Sequence of chain 1.B:
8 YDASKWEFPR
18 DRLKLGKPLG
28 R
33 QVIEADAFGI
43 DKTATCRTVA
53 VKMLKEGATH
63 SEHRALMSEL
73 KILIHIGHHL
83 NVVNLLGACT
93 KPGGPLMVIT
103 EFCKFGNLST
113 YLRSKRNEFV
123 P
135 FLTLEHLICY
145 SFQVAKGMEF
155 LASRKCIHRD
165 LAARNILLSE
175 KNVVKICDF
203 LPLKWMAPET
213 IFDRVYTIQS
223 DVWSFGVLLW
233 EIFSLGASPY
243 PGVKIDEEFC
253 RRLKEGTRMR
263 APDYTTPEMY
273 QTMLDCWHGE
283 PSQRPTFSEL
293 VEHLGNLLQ

This protein binds this small molecule.
Small molecule (SMILES): CNC(=O)c1cc(Oc2ccc3oc(Nc4ccc(Cl)c(OC[C@@H]5CCCN5C)c4)nc3c2)ccn1

Binding-site contacts:
Ligand atom N5 contacts residue CYS105 of chain 1.B at 2.6 Å (h-bond).
Ligand atom C16 contacts residue THR102 of chain 1.B at 3.6 Å.
Ligand atom C8 contacts residue LEU171 of chain 1.B at 3.6 Å (hydrophobic).
Ligand atom C1 contacts residue VAL34 of chain 1.B at 3.5 Å (hydrophobic).
Ligand atom C9 contacts residue CYS105 of chain 1.B at 3.1 Å (hydrophobic).
Ligand atom C6 contacts residue GLU71 of chain 1.B at 3.6 Å.
Ligand atom C2 contacts residue ILE161 of chain 1.B at 2.9 Å (hydrophobic).
Ligand atom C17 contacts residue THR102 of chain 1.B at 3.7 Å.
Ligand atom C4 contacts residue ILE74 of chain 1.B at 3.7 Å (hydrophobic).
Ligand atom N4 contacts residue CYS181 of chain 1.B at 3.7 Å.
Ligand atom N4 contacts residue ASP182 of chain 1.B at 3.3 Å (salt-bridge).
Ligand atom N3 contacts residue CYS105 of chain 1.B at 3.0 Å (h-bond).
Ligand atom O2 contacts residue LEU26 of chain 1.B at 3.7 Å.
Ligand atom C22 contacts residue CYS105 of chain 1.B at 3.2 Å (hydrophobic).
Ligand atom C17 contacts residue LYS54 of chain 1.B at 3.7 Å.
Ligand atom O1 contacts residue PHE183 of chain 1.B at 3.6 Å.
Ligand atom C1 contacts residue ALA52 of chain 1.B at 3.6 Å (hydrophobic).
Ligand atom C13 contacts residue ALA52 of chain 1.B at 3.5 Å (hydrophobic).
Ligand atom C24 contacts residue ASP182 of chain 1.B at 3.7 Å.
Ligand atom C24 contacts residue VAL85 of chain 1.B at 3.4 Å (hydrophobic).
Ligand atom N2 contacts residue GLU71 of chain 1.B at 2.7 Å (salt-bridge).
Ligand atom C25 contacts residue GLU71 of chain 1.B at 3.7 Å.
Ligand atom C9 contacts residue LEU171 of chain 1.B at 3.7 Å (hydrophobic).
Ligand atom C1 contacts residue THR102 of chain 1.B at 3.7 Å.
Ligand atom C8 contacts residue ALA52 of chain 1.B at 3.3 Å (hydrophobic).
Ligand atom C2 contacts residue ARG163 of chain 1.B at 3.2 Å.
Ligand atom C21 contacts residue ILE180 of chain 1.B at 3.6 Å (hydrophobic).
Ligand atom C24 contacts residue CYS181 of chain 1.B at 3.6 Å (hydrophobic).
Ligand atom O1 contacts residue VAL34 of chain 1.B at 3.5 Å.
Ligand atom C26 contacts residue ARG163 of chain 1.B at 3.3 Å.
Ligand atom O4 contacts residue THR102 of chain 1.B at 3.7 Å.
Ligand atom N5 contacts residue PHE104 of chain 1.B at 3.6 Å.
Ligand atom O4 contacts residue GLU71 of chain 1.B at 3.4 Å (salt-bridge).
Ligand atom C22 contacts residue PHE104 of chain 1.B at 3.5 Å (hydrophobic).
Ligand atom C6 contacts residue ASP182 of chain 1.B at 3.7 Å.
Ligand atom C9 contacts residue GLU103 of chain 1.B at 3.1 Å.
Ligand atom C19 contacts residue GLU71 of chain 1.B at 3.4 Å.
Ligand atom C8 contacts residue GLU103 of chain 1.B at 3.5 Å.
Ligand atom C9 contacts residue PHE104 of chain 1.B at 3.6 Å (hydrophobic).
Ligand atom C12 contacts residue PHE183 of chain 1.B at 3.7 Å (hydrophobic).